Binding-site contacts:
Ligand atom O3 contacts residue ASP2 of chain 3.A at 2.8 Å (salt-bridge).
Ligand atom C3 contacts residue ASN5 of chain 3.A at 3.7 Å.
Ligand atom C8 contacts residue ASP2 of chain 3.A at 4.1 Å.
Ligand atom C2 contacts residue PHE3 of chain 3.A at 3.7 Å (hydrophobic).
Ligand atom C2 contacts residue ASN5 of chain 3.A at 2.4 Å.
Ligand atom C5 contacts residue ASN154 of chain 3.A at 3.5 Å.
Ligand atom C8 contacts residue ASN4 of chain 3.A at 4.3 Å.
Ligand atom C8 contacts residue PHE3 of chain 3.A at 3.2 Å (hydrophobic).
Ligand atom N2 contacts residue ASP2 of chain 3.A at 4.1 Å.
Ligand atom C5 contacts residue ASN5 of chain 3.A at 3.6 Å.
Ligand atom C3 contacts residue ASP2 of chain 3.A at 3.5 Å.
Ligand atom C7 contacts residue PHE3 of chain 3.A at 3.4 Å (hydrophobic).
Ligand atom C7 contacts residue ASN5 of chain 3.A at 3.7 Å.
Ligand atom C3 contacts residue PHE3 of chain 3.A at 4.2 Å (hydrophobic).
Ligand atom O7 contacts residue ASN5 of chain 3.A at 4.2 Å.
Ligand atom C4 contacts residue ASP2 of chain 3.A at 4.5 Å.
Ligand atom C1 contacts residue ASN154 of chain 3.A at 3.9 Å.
Ligand atom O5 contacts residue ASN154 of chain 3.A at 3.8 Å.
Ligand atom C1 contacts residue ASN5 of chain 3.A at 1.4 Å.
Ligand atom C7 contacts residue ASP2 of chain 3.A at 4.2 Å.
Ligand atom N2 contacts residue ASN5 of chain 3.A at 2.8 Å (h-bond).
Ligand atom O4 contacts residue ASP2 of chain 3.A at 4.0 Å.
Ligand atom C6 contacts residue ASN154 of chain 3.A at 4.3 Å.
Ligand atom C4 contacts residue ASN5 of chain 3.A at 4.2 Å.
Ligand atom N2 contacts residue PHE3 of chain 3.A at 2.7 Å (h-bond).
Ligand atom O5 contacts residue ASN5 of chain 3.A at 2.3 Å (h-bond).
Ligand atom C1 contacts residue PHE3 of chain 3.A at 3.7 Å (hydrophobic).
Ligand atom O6 contacts residue ASN154 of chain 3.A at 4.3 Å.
Ligand atom C4 contacts residue ASN154 of chain 3.A at 4.5 Å.

Sequence of chain 3.A:
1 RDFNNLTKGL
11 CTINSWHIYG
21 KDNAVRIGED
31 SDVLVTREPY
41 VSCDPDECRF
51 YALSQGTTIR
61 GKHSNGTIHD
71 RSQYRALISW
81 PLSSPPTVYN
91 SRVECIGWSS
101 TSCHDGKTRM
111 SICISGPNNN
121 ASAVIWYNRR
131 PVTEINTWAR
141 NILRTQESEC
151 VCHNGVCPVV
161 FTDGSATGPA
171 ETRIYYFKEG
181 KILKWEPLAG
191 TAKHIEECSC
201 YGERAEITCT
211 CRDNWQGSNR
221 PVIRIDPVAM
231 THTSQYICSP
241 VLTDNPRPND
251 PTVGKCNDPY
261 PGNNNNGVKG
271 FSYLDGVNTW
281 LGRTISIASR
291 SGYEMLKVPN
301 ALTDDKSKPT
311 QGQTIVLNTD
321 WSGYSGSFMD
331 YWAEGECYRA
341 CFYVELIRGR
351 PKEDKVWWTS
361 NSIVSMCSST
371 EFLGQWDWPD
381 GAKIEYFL

The protein below binds the small molecule below.
Small molecule (SMILES): CC(=O)N[C@@H]1[C@@H](O)[C@H](O)[C@@H](CO)O[C@H]1O